This small molecule binds to this protein.
Small molecule (SMILES): CC(=O)N[C@@H]1[C@@H](O)[C@H](O)[C@@H](CO)O[C@H]1O

Binding-site contacts:
Ligand atom C2 contacts residue ASN5 of chain 4.A at 2.4 Å.
Ligand atom C7 contacts residue ASN5 of chain 4.A at 3.8 Å.
Ligand atom C8 contacts residue ASP2 of chain 4.A at 4.0 Å.
Ligand atom C7 contacts residue PHE3 of chain 4.A at 3.4 Å (hydrophobic).
Ligand atom C2 contacts residue PHE3 of chain 4.A at 3.8 Å (hydrophobic).
Ligand atom C3 contacts residue ASN5 of chain 4.A at 3.7 Å.
Ligand atom C5 contacts residue ASN5 of chain 4.A at 3.7 Å.
Ligand atom C5 contacts residue ASN154 of chain 4.A at 3.5 Å.
Ligand atom O3 contacts residue ASP2 of chain 4.A at 3.2 Å.
Ligand atom C1 contacts residue ASN154 of chain 4.A at 4.0 Å.
Ligand atom C3 contacts residue ASP2 of chain 4.A at 3.7 Å.
Ligand atom C3 contacts residue PHE3 of chain 4.A at 4.2 Å (hydrophobic).
Ligand atom C4 contacts residue ASN5 of chain 4.A at 4.2 Å.
Ligand atom C6 contacts residue ASN154 of chain 4.A at 4.0 Å.
Ligand atom O5 contacts residue ASN5 of chain 4.A at 2.3 Å (h-bond).
Ligand atom N2 contacts residue ASN5 of chain 4.A at 2.7 Å (h-bond).
Ligand atom O7 contacts residue ASN5 of chain 4.A at 4.4 Å.
Ligand atom C8 contacts residue ASN4 of chain 4.A at 4.3 Å.
Ligand atom C1 contacts residue ASN5 of chain 4.A at 1.4 Å.
Ligand atom O5 contacts residue ASN154 of chain 4.A at 3.8 Å.
Ligand atom C8 contacts residue PHE3 of chain 4.A at 3.1 Å (hydrophobic).
Ligand atom C1 contacts residue PHE3 of chain 4.A at 3.8 Å (hydrophobic).
Ligand atom O4 contacts residue ASP2 of chain 4.A at 4.0 Å.
Ligand atom N2 contacts residue PHE3 of chain 4.A at 2.8 Å (h-bond).
Ligand atom O6 contacts residue ASN154 of chain 4.A at 3.5 Å (h-bond).

Sequence of chain 4.A:
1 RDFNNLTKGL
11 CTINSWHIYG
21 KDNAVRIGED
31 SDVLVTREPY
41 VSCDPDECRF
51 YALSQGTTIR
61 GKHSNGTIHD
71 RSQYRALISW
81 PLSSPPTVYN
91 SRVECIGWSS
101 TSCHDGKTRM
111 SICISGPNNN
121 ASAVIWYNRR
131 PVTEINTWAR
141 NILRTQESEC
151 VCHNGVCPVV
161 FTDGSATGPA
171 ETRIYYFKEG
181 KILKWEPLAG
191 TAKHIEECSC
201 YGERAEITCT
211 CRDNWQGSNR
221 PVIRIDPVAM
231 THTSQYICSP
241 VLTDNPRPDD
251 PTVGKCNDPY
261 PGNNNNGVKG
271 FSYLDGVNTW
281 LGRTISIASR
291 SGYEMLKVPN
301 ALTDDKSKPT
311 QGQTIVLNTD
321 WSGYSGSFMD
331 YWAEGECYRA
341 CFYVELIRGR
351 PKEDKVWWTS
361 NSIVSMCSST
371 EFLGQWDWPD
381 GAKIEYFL